Binding-site contacts:
Ligand atom C1 contacts residue FDA1 of chain 1.O at 3.6 Å.
Ligand atom C9 contacts residue TYR435 of chain 1.B at 4.1 Å (hydrophobic).
Ligand atom O contacts residue PHE53 of chain 1.B at 4.0 Å.
Ligand atom O contacts residue ALA92 of chain 1.B at 3.8 Å.
Ligand atom C3 contacts residue ALA92 of chain 1.B at 3.7 Å (hydrophobic).
Ligand atom C2 contacts residue FDA1 of chain 1.O at 3.5 Å.
Ligand atom C contacts residue ILE79 of chain 1.B at 4.1 Å (hydrophobic).
Ligand atom O1 contacts residue ASN521 of chain 1.B at 3.9 Å.
Ligand atom C1 contacts residue ASN521 of chain 1.B at 3.8 Å.
Ligand atom O contacts residue FDA1 of chain 1.O at 3.6 Å.
Ligand atom N contacts residue ASN521 of chain 1.B at 2.8 Å (h-bond).
Ligand atom C9 contacts residue LEU358 of chain 1.B at 4.1 Å (hydrophobic).
Ligand atom C5 contacts residue ALA92 of chain 1.B at 3.9 Å (hydrophobic).
Ligand atom C9 contacts residue HIS425 of chain 1.B at 3.4 Å.
Ligand atom C7 contacts residue LEU433 of chain 1.B at 3.5 Å (hydrophobic).
Ligand atom C4 contacts residue TYR435 of chain 1.B at 3.4 Å (hydrophobic).
Ligand atom C4 contacts residue ASN521 of chain 1.B at 4.0 Å.
Ligand atom C3 contacts residue FDA1 of chain 1.O at 3.4 Å.
Ligand atom C contacts residue FDA1 of chain 1.O at 4.0 Å.
Ligand atom C3 contacts residue ASN521 of chain 1.B at 3.4 Å.
Ligand atom C4 contacts residue ALA92 of chain 1.B at 3.6 Å (hydrophobic).
Ligand atom C2 contacts residue ASN521 of chain 1.B at 3.5 Å.
Ligand atom C7 contacts residue TYR435 of chain 1.B at 3.1 Å (hydrophobic).
Ligand atom O1 contacts residue FDA1 of chain 1.O at 3.7 Å.
Ligand atom C7 contacts residue LEU358 of chain 1.B at 3.6 Å (hydrophobic).
Ligand atom S contacts residue TYR435 of chain 1.B at 3.8 Å.
Ligand atom C8 contacts residue LEU358 of chain 1.B at 3.6 Å (hydrophobic).
Ligand atom C8 contacts residue HIS425 of chain 1.B at 3.3 Å.
Ligand atom C5 contacts residue TYR435 of chain 1.B at 3.1 Å (hydrophobic).
Ligand atom C8 contacts residue TYR435 of chain 1.B at 3.8 Å (hydrophobic).
Ligand atom C9 contacts residue ILE362 of chain 1.B at 3.9 Å (hydrophobic).
Ligand atom O1 contacts residue VAL94 of chain 1.B at 3.8 Å.
Ligand atom C6 contacts residue TYR435 of chain 1.B at 3.0 Å (hydrophobic).
Ligand atom C8 contacts residue LEU433 of chain 1.B at 3.3 Å (hydrophobic).
Ligand atom N contacts residue FDA1 of chain 1.O at 3.5 Å.
Ligand atom C contacts residue ALA522 of chain 1.B at 3.9 Å (hydrophobic).
Ligand atom O1 contacts residue TYR435 of chain 1.B at 3.7 Å.
Ligand atom S contacts residue VAL94 of chain 1.B at 3.7 Å.
Ligand atom C contacts residue ASN521 of chain 1.B at 3.6 Å.
Ligand atom S contacts residue ILE362 of chain 1.B at 3.9 Å.

Sequence of chain 1.B:
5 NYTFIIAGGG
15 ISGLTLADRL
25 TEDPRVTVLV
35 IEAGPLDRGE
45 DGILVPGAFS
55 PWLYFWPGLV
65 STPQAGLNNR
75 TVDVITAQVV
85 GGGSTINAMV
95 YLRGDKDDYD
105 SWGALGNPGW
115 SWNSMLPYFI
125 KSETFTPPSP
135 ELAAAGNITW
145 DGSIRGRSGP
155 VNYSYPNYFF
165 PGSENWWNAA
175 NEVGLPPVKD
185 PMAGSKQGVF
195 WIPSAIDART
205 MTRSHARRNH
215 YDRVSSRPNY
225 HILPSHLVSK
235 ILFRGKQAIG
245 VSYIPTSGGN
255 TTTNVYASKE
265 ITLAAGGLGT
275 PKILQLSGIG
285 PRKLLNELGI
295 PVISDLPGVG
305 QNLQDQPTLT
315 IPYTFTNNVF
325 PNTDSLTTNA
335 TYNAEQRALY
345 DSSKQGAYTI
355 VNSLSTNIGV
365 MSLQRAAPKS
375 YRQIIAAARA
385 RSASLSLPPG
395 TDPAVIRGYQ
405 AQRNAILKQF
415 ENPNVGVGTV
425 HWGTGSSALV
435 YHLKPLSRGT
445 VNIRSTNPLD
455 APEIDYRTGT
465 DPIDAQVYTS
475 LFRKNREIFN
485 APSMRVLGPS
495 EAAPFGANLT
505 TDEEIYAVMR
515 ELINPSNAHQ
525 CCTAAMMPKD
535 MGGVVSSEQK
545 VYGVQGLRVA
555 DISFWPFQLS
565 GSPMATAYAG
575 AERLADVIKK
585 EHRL

A protein and the small-molecule ligand that binds it are described below.
Small molecule (SMILES): C[C@H](NC(=O)CCC(=O)c1cccs1)c1cccnc1